Sequence of chain 7.D:
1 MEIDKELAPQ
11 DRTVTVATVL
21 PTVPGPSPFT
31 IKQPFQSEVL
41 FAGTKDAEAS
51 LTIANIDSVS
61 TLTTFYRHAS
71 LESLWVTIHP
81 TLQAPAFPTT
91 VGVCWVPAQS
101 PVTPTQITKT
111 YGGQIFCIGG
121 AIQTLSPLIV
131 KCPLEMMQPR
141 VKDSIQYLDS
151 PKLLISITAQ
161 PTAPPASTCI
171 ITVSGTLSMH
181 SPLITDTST

Sequence of chain 6.C:
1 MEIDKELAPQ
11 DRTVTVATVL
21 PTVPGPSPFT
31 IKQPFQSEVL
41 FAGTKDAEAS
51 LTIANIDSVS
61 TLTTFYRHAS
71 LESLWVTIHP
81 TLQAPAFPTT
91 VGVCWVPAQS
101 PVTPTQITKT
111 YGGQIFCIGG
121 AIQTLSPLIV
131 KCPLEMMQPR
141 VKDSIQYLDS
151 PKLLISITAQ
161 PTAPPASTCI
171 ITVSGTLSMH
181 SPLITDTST

The protein below binds the small molecule below.
Small molecule (SMILES): Nc1ccn([C@@H]2O[C@H](CO[P](=O)(O)O[C@H]3[C@@H](O)[C@H](n4ccc(N)nc4=O)O[C@@H]3CO[P](=O)(O)O[C@H]3[C@@H](O)[C@H](n4ccc(N)nc4=O)O[C@@H]3CO)[C@@H](O)[C@H]2O)c(=O)n1

Binding-site contacts:
Ligand atom O3' contacts residue THR13 of chain 7.D at 4.4 Å.
Ligand atom O2' contacts residue VAL14 of chain 7.D at 4.3 Å.
Ligand atom OP2 contacts residue SER73 of chain 6.C at 4.0 Å.
Ligand atom O2' contacts residue TYR111 of chain 7.D at 4.3 Å.
Ligand atom O2' contacts residue ASP11 of chain 7.D at 3.5 Å.
Ligand atom O3' contacts residue TRP75 of chain 6.C at 3.6 Å.
Ligand atom O2' contacts residue THR13 of chain 7.D at 3.8 Å.
Ligand atom OP1 contacts residue TYR111 of chain 7.D at 3.6 Å (h-bond).
Ligand atom O5' contacts residue LYS131 of chain 6.C at 3.3 Å.
Ligand atom O2' contacts residue ARG12 of chain 7.D at 3.6 Å.
Ligand atom O5' contacts residue ARG12 of chain 7.D at 4.1 Å.
Ligand atom C2 contacts residue ARG12 of chain 7.D at 4.5 Å.
Ligand atom P contacts residue SER73 of chain 6.C at 4.1 Å.
Ligand atom C1' contacts residue ARG12 of chain 7.D at 3.9 Å.
Ligand atom C5' contacts residue ARG12 of chain 7.D at 4.3 Å.
Ligand atom OP1 contacts residue VAL14 of chain 7.D at 3.4 Å.
Ligand atom OP1 contacts residue THR176 of chain 6.C at 3.4 Å (h-bond).
Ligand atom O4' contacts residue ARG12 of chain 7.D at 4.0 Å.
Ligand atom C5' contacts residue LYS131 of chain 6.C at 4.2 Å.
Ligand atom P contacts residue TRP75 of chain 6.C at 4.3 Å.
Ligand atom C4' contacts residue ARG12 of chain 7.D at 3.6 Å.
Ligand atom OP1 contacts residue TRP75 of chain 6.C at 3.9 Å.
Ligand atom O2 contacts residue ARG12 of chain 7.D at 3.6 Å.
Ligand atom OP1 contacts residue SER73 of chain 6.C at 3.2 Å (h-bond).
Ligand atom C4' contacts residue TRP75 of chain 6.C at 4.5 Å (hydrophobic).
Ligand atom P contacts residue TYR111 of chain 7.D at 4.5 Å.
Ligand atom O5' contacts residue TYR111 of chain 7.D at 4.4 Å.